Binding-site contacts:
Ligand atom OAC contacts residue ALA179 of chain 1.A at 3.8 Å.
Ligand atom CAL contacts residue VAL29 of chain 1.A at 3.7 Å (hydrophobic).
Ligand atom OAC contacts residue ASP180 of chain 1.A at 2.9 Å (salt-bridge).
Ligand atom OAA contacts residue ASP180 of chain 1.A at 3.5 Å.
Ligand atom CAJ contacts residue GLU118 of chain 1.A at 3.6 Å.
Ligand atom OAA contacts residue LYS44 of chain 1.A at 3.4 Å (salt-bridge).
Ligand atom CAQ contacts residue ILE21 of chain 1.A at 3.8 Å (hydrophobic).
Ligand atom OAB contacts residue ALA42 of chain 1.A at 3.6 Å.
Ligand atom CAE contacts residue ASN121 of chain 1.A at 3.7 Å.
Ligand atom CAE contacts residue GLY123 of chain 1.A at 3.6 Å.
Ligand atom CAW contacts residue LEU169 of chain 1.A at 3.4 Å (hydrophobic).
Ligand atom CAH contacts residue PRO124 of chain 1.A at 3.9 Å (hydrophobic).
Ligand atom CAP contacts residue ALA42 of chain 1.A at 3.8 Å (hydrophobic).
Ligand atom CAF contacts residue PHE117 of chain 1.A at 3.3 Å (hydrophobic).
Ligand atom CAU contacts residue ILE21 of chain 1.A at 3.5 Å (hydrophobic).
Ligand atom OAB contacts residue VAL120 of chain 1.A at 2.9 Å (h-bond).
Ligand atom CAS contacts residue LEU169 of chain 1.A at 3.3 Å (hydrophobic).
Ligand atom CAV contacts residue LEU169 of chain 1.A at 3.7 Å (hydrophobic).
Ligand atom OAC contacts residue PHE117 of chain 1.A at 3.9 Å.
Ligand atom CAI contacts residue PHE117 of chain 1.A at 3.7 Å (hydrophobic).
Ligand atom NAX contacts residue ILE21 of chain 1.A at 3.9 Å.
Ligand atom CAJ contacts residue ALA42 of chain 1.A at 3.7 Å (hydrophobic).
Ligand atom CAH contacts residue GLY123 of chain 1.A at 4.0 Å.
Ligand atom NAX contacts residue LEU169 of chain 1.A at 3.6 Å.
Ligand atom CAK contacts residue ILE21 of chain 1.A at 3.7 Å (hydrophobic).
Ligand atom CAJ contacts residue PHE117 of chain 1.A at 3.9 Å (hydrophobic).
Ligand atom CAS contacts residue ALA42 of chain 1.A at 3.8 Å (hydrophobic).
Ligand atom CAT contacts residue LEU169 of chain 1.A at 3.6 Å (hydrophobic).
Ligand atom CAE contacts residue VAL120 of chain 1.A at 3.8 Å (hydrophobic).
Ligand atom CAH contacts residue ILE21 of chain 1.A at 3.1 Å (hydrophobic).
Ligand atom CAG contacts residue VAL29 of chain 1.A at 3.7 Å (hydrophobic).
Ligand atom CAD contacts residue ILE21 of chain 1.A at 3.9 Å (hydrophobic).
Ligand atom CAN contacts residue ASP180 of chain 1.A at 3.4 Å.
Ligand atom CAF contacts residue VAL99 of chain 1.A at 3.8 Å (hydrophobic).
Ligand atom CAP contacts residue LEU169 of chain 1.A at 3.4 Å (hydrophobic).
Ligand atom CAJ contacts residue LEU169 of chain 1.A at 3.9 Å (hydrophobic).
Ligand atom CAK contacts residue LEU119 of chain 1.A at 4.0 Å (hydrophobic).
Ligand atom CAK contacts residue VAL120 of chain 1.A at 3.3 Å (hydrophobic).
Ligand atom CAD contacts residue GLY123 of chain 1.A at 3.5 Å.
Ligand atom OAB contacts residue LEU119 of chain 1.A at 3.5 Å.

Sequence of chain 1.A:
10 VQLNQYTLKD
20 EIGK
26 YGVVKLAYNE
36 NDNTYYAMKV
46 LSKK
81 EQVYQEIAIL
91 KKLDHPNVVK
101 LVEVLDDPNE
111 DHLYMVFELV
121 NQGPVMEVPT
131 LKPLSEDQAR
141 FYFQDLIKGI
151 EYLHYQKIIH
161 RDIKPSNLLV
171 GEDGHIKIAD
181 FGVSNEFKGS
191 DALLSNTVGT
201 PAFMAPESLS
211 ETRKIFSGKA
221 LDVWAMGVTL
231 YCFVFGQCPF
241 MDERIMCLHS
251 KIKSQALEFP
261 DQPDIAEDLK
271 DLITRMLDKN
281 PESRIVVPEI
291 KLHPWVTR

This small molecule binds to this protein.
Small molecule (SMILES): O=C(O)c1ccc2c3c1cccc3c(=O)n1c3ccccc3nc21